The protein below binds the small molecule below.
Small molecule (SMILES): Nc1nc2c(ncn2[C@H]2C[C@H](O)[C@@H](CO[P](=O)(O)N[P](=O)(O)OP(=O)(O)O)O2)c(=O)[nH]1

Binding-site contacts:
Ligand atom PA contacts residue MG1 of chain 1.F at 3.5 Å.
Ligand atom O2B contacts residue ASP192 of chain 1.A at 2.9 Å (salt-bridge).
Ligand atom O3' contacts residue GLY274 of chain 1.A at 3.3 Å.
Ligand atom N3 contacts residue ASN279 of chain 1.A at 3.2 Å (h-bond).
Ligand atom O3B contacts residue SER180 of chain 1.A at 3.6 Å.
Ligand atom C2' contacts residue GLY274 of chain 1.A at 3.5 Å.
Ligand atom O1G contacts residue GLY189 of chain 1.A at 2.8 Å (h-bond).
Ligand atom C1' contacts residue TYR271 of chain 1.A at 3.5 Å (hydrophobic).
Ligand atom O2A contacts residue ASP190 of chain 1.A at 2.9 Å (salt-bridge).
Ligand atom PG contacts residue GLY189 of chain 1.A at 3.7 Å.
Ligand atom O2B contacts residue SER180 of chain 1.A at 3.0 Å (h-bond).
Ligand atom O3' contacts residue THR273 of chain 1.A at 3.5 Å (h-bond).
Ligand atom O2B contacts residue MG1 of chain 1.E at 2.1 Å.
Ligand atom C2' contacts residue ASN279 of chain 1.A at 3.3 Å.
Ligand atom O2A contacts residue ASP192 of chain 1.A at 3.0 Å (salt-bridge).
Ligand atom O3' contacts residue ARG183 of chain 1.A at 3.5 Å (salt-bridge).
Ligand atom C2' contacts residue TYR271 of chain 1.A at 3.2 Å (hydrophobic).
Ligand atom O2G contacts residue ASP190 of chain 1.A at 2.8 Å (salt-bridge).
Ligand atom N7 contacts residue ASP276 of chain 1.A at 3.4 Å.
Ligand atom O2A contacts residue MG1 of chain 1.F at 2.4 Å.
Ligand atom PG contacts residue SER180 of chain 1.A at 3.5 Å.
Ligand atom O1G contacts residue SER188 of chain 1.A at 3.5 Å.
Ligand atom O1B contacts residue ARG183 of chain 1.A at 2.7 Å (salt-bridge).
Ligand atom O2A contacts residue MG1 of chain 1.E at 2.0 Å.
Ligand atom C5' contacts residue ASP192 of chain 1.A at 3.5 Å.
Ligand atom C4' contacts residue PHE272 of chain 1.A at 3.5 Å (hydrophobic).
Ligand atom O1B contacts residue SER180 of chain 1.A at 3.6 Å (h-bond).
Ligand atom N3 contacts residue TYR271 of chain 1.A at 3.5 Å.
Ligand atom C5 contacts residue ASP276 of chain 1.A at 3.5 Å.
Ligand atom N2 contacts residue ARG283 of chain 1.A at 3.3 Å (salt-bridge).
Ligand atom N3A contacts residue MG1 of chain 1.E at 3.7 Å.
Ligand atom PA contacts residue MG1 of chain 1.E at 3.2 Å.
Ligand atom PB contacts residue SER180 of chain 1.A at 3.7 Å.
Ligand atom PG contacts residue MG1 of chain 1.E at 3.3 Å.
Ligand atom N2 contacts residue ASN279 of chain 1.A at 3.5 Å.
Ligand atom O2G contacts residue MG1 of chain 1.E at 2.1 Å.
Ligand atom O3B contacts residue MG1 of chain 1.E at 3.6 Å.
Ligand atom PB contacts residue MG1 of chain 1.E at 3.1 Å.
Ligand atom O1G contacts residue SER180 of chain 1.A at 2.6 Å (h-bond).
Ligand atom O2B contacts residue GLY179 of chain 1.A at 3.3 Å.

Sequence of chain 1.A:
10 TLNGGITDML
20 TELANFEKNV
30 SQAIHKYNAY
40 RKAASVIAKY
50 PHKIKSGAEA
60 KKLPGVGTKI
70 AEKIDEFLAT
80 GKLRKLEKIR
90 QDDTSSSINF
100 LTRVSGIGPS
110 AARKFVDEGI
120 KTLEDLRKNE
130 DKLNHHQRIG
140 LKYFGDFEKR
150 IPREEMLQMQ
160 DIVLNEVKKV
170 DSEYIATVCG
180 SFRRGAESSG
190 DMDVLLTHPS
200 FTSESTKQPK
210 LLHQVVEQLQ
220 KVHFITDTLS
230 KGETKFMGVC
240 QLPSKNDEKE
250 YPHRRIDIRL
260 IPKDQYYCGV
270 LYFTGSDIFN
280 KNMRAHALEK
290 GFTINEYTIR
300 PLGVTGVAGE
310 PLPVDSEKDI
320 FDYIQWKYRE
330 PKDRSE